The small molecule below binds the protein below.
Small molecule (SMILES): CCOc1c(OC)ccc2c1Oc1c(OC)ccc3c1C(=C2)N(C)C3=O

Sequence of chain 1.A:
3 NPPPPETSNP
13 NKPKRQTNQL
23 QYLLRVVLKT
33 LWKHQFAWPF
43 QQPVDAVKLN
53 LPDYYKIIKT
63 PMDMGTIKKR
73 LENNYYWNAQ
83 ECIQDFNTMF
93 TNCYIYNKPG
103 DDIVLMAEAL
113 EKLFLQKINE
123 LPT

Binding-site contacts:
Ligand atom C14 contacts residue PRO41 of chain 1.A at 4.0 Å (hydrophobic).
Ligand atom C15 contacts residue LEU51 of chain 1.A at 3.8 Å (hydrophobic).
Ligand atom C9 contacts residue ILE105 of chain 1.A at 4.1 Å (hydrophobic).
Ligand atom O5 contacts residue TRP40 of chain 1.A at 3.6 Å.
Ligand atom C1 contacts residue ILE105 of chain 1.A at 4.0 Å (hydrophobic).
Ligand atom C18 contacts residue LEU51 of chain 1.A at 3.5 Å (hydrophobic).
Ligand atom O5 contacts residue LEU51 of chain 1.A at 3.6 Å.
Ligand atom C11 contacts residue LEU51 of chain 1.A at 3.8 Å (hydrophobic).
Ligand atom C12 contacts residue LEU51 of chain 1.A at 3.9 Å (hydrophobic).
Ligand atom C10 contacts residue PRO41 of chain 1.A at 3.6 Å (hydrophobic).
Ligand atom C20 contacts residue LEU51 of chain 1.A at 4.1 Å (hydrophobic).
Ligand atom C20 contacts residue FMT1 of chain 1.E at 3.5 Å.
Ligand atom C13 contacts residue TRP40 of chain 1.A at 3.5 Å (hydrophobic).
Ligand atom C4 contacts residue ASN99 of chain 1.A at 3.1 Å.
Ligand atom O4 contacts residue TRP40 of chain 1.A at 3.4 Å.
Ligand atom C3 contacts residue ILE105 of chain 1.A at 3.6 Å (hydrophobic).
Ligand atom C16 contacts residue PHE42 of chain 1.A at 4.1 Å (hydrophobic).
Ligand atom O2 contacts residue TYR56 of chain 1.A at 3.9 Å.
Ligand atom C15 contacts residue GLN44 of chain 1.A at 3.9 Å.
Ligand atom C13 contacts residue LEU51 of chain 1.A at 3.8 Å (hydrophobic).
Ligand atom C15 contacts residue PRO41 of chain 1.A at 3.1 Å (hydrophobic).
Ligand atom C16 contacts residue VAL46 of chain 1.A at 3.7 Å (hydrophobic).
Ligand atom C2 contacts residue ILE105 of chain 1.A at 3.7 Å (hydrophobic).
Ligand atom C3 contacts residue ASN99 of chain 1.A at 3.9 Å.
Ligand atom O2 contacts residue ASN99 of chain 1.A at 3.1 Å (h-bond).
Ligand atom C4 contacts residue ILE105 of chain 1.A at 3.7 Å (hydrophobic).
Ligand atom C7 contacts residue ASN99 of chain 1.A at 3.8 Å.
Ligand atom O2 contacts residue TYR98 of chain 1.A at 3.7 Å.
Ligand atom C12 contacts residue TRP40 of chain 1.A at 3.7 Å (hydrophobic).
Ligand atom C8 contacts residue ILE105 of chain 1.A at 3.9 Å (hydrophobic).
Ligand atom C9 contacts residue PRO41 of chain 1.A at 3.2 Å (hydrophobic).
Ligand atom C7 contacts residue ILE105 of chain 1.A at 3.9 Å (hydrophobic).
Ligand atom C14 contacts residue GLN44 of chain 1.A at 3.7 Å.
Ligand atom N1 contacts residue ILE105 of chain 1.A at 4.0 Å.
Ligand atom C14 contacts residue LEU51 of chain 1.A at 3.9 Å (hydrophobic).
Ligand atom C10 contacts residue LEU51 of chain 1.A at 3.8 Å (hydrophobic).
Ligand atom C5 contacts residue ASN99 of chain 1.A at 3.7 Å.
Ligand atom C11 contacts residue PRO41 of chain 1.A at 4.0 Å (hydrophobic).
Ligand atom C5 contacts residue ILE105 of chain 1.A at 3.9 Å (hydrophobic).
Ligand atom C4 contacts residue TYR98 of chain 1.A at 3.8 Å (hydrophobic).